A small-molecule ligand and the protein it binds are described below.
Small molecule (SMILES): NC(=S)N1N=Cc2ccccc2B1O

Sequence of chain 2.B:
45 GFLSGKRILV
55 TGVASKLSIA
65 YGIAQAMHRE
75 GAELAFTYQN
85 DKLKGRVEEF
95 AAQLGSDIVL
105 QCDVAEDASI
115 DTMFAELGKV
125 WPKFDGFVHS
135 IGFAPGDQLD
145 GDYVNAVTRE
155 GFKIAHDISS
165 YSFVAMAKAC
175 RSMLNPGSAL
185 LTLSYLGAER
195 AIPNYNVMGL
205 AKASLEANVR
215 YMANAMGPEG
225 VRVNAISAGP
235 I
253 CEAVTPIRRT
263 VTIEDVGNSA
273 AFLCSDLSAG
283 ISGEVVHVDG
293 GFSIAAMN

Binding-site contacts:
Ligand atom C6X contacts residue TYR189 of chain 2.B at 3.4 Å (hydrophobic).
Ligand atom C8X contacts residue NAD1 of chain 2.E at 3.3 Å.
Ligand atom O1X contacts residue LYS206 of chain 2.B at 3.4 Å.
Ligand atom C1X contacts residue NAD1 of chain 2.E at 3.5 Å.
Ligand atom O1X contacts residue MET202 of chain 2.B at 3.6 Å.
Ligand atom C3X contacts residue GLY136 of chain 2.B at 3.6 Å.
Ligand atom N3X contacts residue PHE137 of chain 2.B at 4.1 Å.
Ligand atom N1X contacts residue NAD1 of chain 2.E at 3.4 Å (h-bond).
Ligand atom S1X contacts residue GLY136 of chain 2.B at 3.1 Å.
Ligand atom S1X contacts residue NAD1 of chain 2.E at 3.2 Å (h-bond).
Ligand atom C4X contacts residue NAD1 of chain 2.E at 2.5 Å.
Ligand atom S1X contacts residue PHE137 of chain 2.B at 3.6 Å (h-bond).
Ligand atom B1X contacts residue NAD1 of chain 2.E at 1.5 Å.
Ligand atom C2X contacts residue NAD1 of chain 2.E at 3.8 Å.
Ligand atom S1X contacts residue MET202 of chain 2.B at 3.9 Å.
Ligand atom N3X contacts residue NAD1 of chain 2.E at 4.0 Å.
Ligand atom C5X contacts residue NAD1 of chain 2.E at 3.2 Å.
Ligand atom B1X contacts residue LYS206 of chain 2.B at 4.2 Å.
Ligand atom S1X contacts residue SER163 of chain 2.B at 4.3 Å.
Ligand atom N2X contacts residue NAD1 of chain 2.E at 2.3 Å (h-bond).
Ligand atom C4X contacts residue TYR199 of chain 2.B at 3.9 Å (hydrophobic).
Ligand atom S1X contacts residue LYS206 of chain 2.B at 4.0 Å.
Ligand atom O1X contacts residue NAD1 of chain 2.E at 2.2 Å (h-bond).
Ligand atom C5X contacts residue TYR199 of chain 2.B at 3.3 Å (hydrophobic).
Ligand atom C6X contacts residue NAD1 of chain 2.E at 3.4 Å.
Ligand atom C3X contacts residue PHE137 of chain 2.B at 4.3 Å (hydrophobic).
Ligand atom N3X contacts residue GLY136 of chain 2.B at 2.8 Å (h-bond).
Ligand atom B1X contacts residue TYR199 of chain 2.B at 3.7 Å.
Ligand atom C3X contacts residue NAD1 of chain 2.E at 3.1 Å.
Ligand atom C7X contacts residue NAD1 of chain 2.E at 3.4 Å.
Ligand atom O1X contacts residue TYR199 of chain 2.B at 2.7 Å (h-bond).
Ligand atom C6X contacts residue TYR199 of chain 2.B at 4.2 Å (hydrophobic).
Ligand atom C7X contacts residue TYR189 of chain 2.B at 4.5 Å (hydrophobic).
Ligand atom C5X contacts residue TYR189 of chain 2.B at 3.7 Å (hydrophobic).